Sequence of chain 32.A:
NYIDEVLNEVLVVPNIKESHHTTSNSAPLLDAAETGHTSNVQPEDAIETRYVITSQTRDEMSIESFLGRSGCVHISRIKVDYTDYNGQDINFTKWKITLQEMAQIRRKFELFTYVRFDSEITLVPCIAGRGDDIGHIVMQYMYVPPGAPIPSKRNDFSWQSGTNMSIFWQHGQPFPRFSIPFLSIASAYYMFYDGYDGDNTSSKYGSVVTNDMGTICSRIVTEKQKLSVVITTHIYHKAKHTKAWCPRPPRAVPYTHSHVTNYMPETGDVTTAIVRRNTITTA

Binding-site contacts:
Ligand atom C5 contacts residue HIS263 of chain 32.A at 3.9 Å.
Ligand atom O4 contacts residue ASN215 of chain 32.A at 3.4 Å (h-bond).
Ligand atom O1 contacts residue MET195 of chain 32.A at 3.8 Å.
Ligand atom O5 contacts residue THR102 of chain 32.A at 3.6 Å.
Ligand atom O2 contacts residue TYR193 of chain 32.A at 3.9 Å.
Ligand atom C1 contacts residue MET195 of chain 32.A at 3.2 Å (hydrophobic).
Ligand atom O4 contacts residue ILE101 of chain 32.A at 4.0 Å.
Ligand atom C5 contacts residue LEU103 of chain 32.A at 3.0 Å (hydrophobic).
Ligand atom C4 contacts residue THR102 of chain 32.A at 3.9 Å.
Ligand atom O6 contacts residue ILE101 of chain 32.A at 2.1 Å (h-bond).
Ligand atom O3 contacts residue ASN215 of chain 32.A at 2.1 Å.
Ligand atom C4 contacts residue ASN215 of chain 32.A at 4.0 Å.
Ligand atom O4 contacts residue HIS263 of chain 32.A at 2.6 Å.
Ligand atom O2 contacts residue MET195 of chain 32.A at 3.6 Å.
Ligand atom C3 contacts residue MET217 of chain 32.A at 3.2 Å (hydrophobic).
Ligand atom C6 contacts residue LEU103 of chain 32.A at 2.7 Å (hydrophobic).
Ligand atom O3 contacts residue ILE101 of chain 32.A at 3.5 Å.
Ligand atom C6 contacts residue LEU103 of chain 32.A at 3.2 Å (hydrophobic).
Ligand atom O6 contacts residue THR102 of chain 32.A at 2.4 Å.
Ligand atom C5 contacts residue THR102 of chain 32.A at 2.8 Å.
Ligand atom O5 contacts residue LEU103 of chain 32.A at 3.3 Å.
Ligand atom C6 contacts residue ILE101 of chain 32.A at 3.2 Å (hydrophobic).
Ligand atom O3 contacts residue MET217 of chain 32.A at 2.5 Å (h-bond).
Ligand atom O6 contacts residue HIS241 of chain 32.A at 4.0 Å.
Ligand atom C3 contacts residue ASN215 of chain 32.A at 3.5 Å.
Ligand atom O1 contacts residue GLN104 of chain 32.A at 3.9 Å.
Ligand atom C6 contacts residue HIS241 of chain 32.A at 3.7 Å.
Ligand atom C4 contacts residue HIS263 of chain 32.A at 3.7 Å.
Ligand atom O3 contacts residue TYR194 of chain 32.A at 3.9 Å.
Ligand atom O4 contacts residue THR102 of chain 32.A at 3.8 Å.
Ligand atom O5 contacts residue LEU103 of chain 32.A at 3.0 Å (h-bond).
Ligand atom C5 contacts residue LEU103 of chain 32.A at 3.5 Å (hydrophobic).
Ligand atom O6 contacts residue LEU103 of chain 32.A at 3.3 Å.
Ligand atom O2 contacts residue MET217 of chain 32.A at 3.3 Å (h-bond).
Ligand atom C2 contacts residue MET217 of chain 32.A at 3.5 Å (hydrophobic).
Ligand atom C2 contacts residue TYR193 of chain 32.A at 3.8 Å (hydrophobic).
Ligand atom C6 contacts residue THR102 of chain 32.A at 1.9 Å.
Ligand atom O6 contacts residue LEU103 of chain 32.A at 4.0 Å.
Ligand atom O2 contacts residue ASN215 of chain 32.A at 3.5 Å.
Ligand atom O1 contacts residue TYR194 of chain 32.A at 3.8 Å.

A protein and the small-molecule ligand that binds it are described below.
Small molecule (SMILES): OC[C@H]1O[C@@](CO)(O[C@H]2O[C@H](CO)[C@@H](O)[C@H](O)[C@H]2O)[C@@H](O)[C@@H]1O